Sequence of chain 13.A:
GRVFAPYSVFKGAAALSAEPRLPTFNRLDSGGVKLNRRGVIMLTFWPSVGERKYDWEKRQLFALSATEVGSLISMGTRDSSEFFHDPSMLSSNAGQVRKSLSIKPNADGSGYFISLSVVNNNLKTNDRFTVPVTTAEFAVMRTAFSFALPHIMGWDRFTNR

Sequence of chain 2.A:
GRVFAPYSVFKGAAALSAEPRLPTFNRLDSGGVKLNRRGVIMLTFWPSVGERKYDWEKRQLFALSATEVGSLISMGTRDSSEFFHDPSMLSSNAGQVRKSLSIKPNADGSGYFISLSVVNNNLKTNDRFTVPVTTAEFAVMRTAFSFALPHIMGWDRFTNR

A small-molecule ligand and the protein it binds are described below.
Small molecule (SMILES): Cc1cn([C@H]2C[C@H](O[P](=O)(O)OC[C@H]3O[C@@H](n4cc(C)c(=O)[nH]c4=O)C[C@@H]3O[P](=O)(O)OC[C@H]3O[C@@H](n4cc(C)c(=O)[nH]c4=O)C[C@@H]3O)[C@@H](CO[P](=O)(O)O[C@H]3C[C@H](n4cc(C)c(=O)[nH]c4=O)O[C@@H]3CO[P](=O)(O)O[C@H]3C[C@H](n4cc(C)c(=O)[nH]c4=O)O[C@@H]3CO[P](=O)(O)O[C@H]3C[C@H](n4cc(C)c(=O)[nH]c4=O)O[C@@H]3CO[P](=O)(O)O[C@H]3C[C@H](n4cc(C)c(=O)[nH]c4=O)O[C@@H]3CO[P](=O)(O)O[C@H]3C[C@H](n4cc(C)c(=O)[nH]c4=O)O[C@@H]3CO[P](=O)(O)O[C@H]3C[C@H](n4cc(C)c(=O)[nH]c4=O)O[C@@H]3COP(=O)=O)O2)c(=O)[nH]c1=O

Sequence of chain 22.A:
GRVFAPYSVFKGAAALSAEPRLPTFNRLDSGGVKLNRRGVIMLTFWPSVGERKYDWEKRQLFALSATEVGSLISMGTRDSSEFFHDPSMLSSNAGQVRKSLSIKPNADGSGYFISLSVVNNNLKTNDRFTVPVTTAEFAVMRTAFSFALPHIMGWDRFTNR

Binding-site contacts:
Ligand atom O4' contacts residue ASP94 of chain 22.A at 3.4 Å (salt-bridge).
Ligand atom O4 contacts residue SER16 of chain 2.A at 2.9 Å (h-bond).
Ligand atom O2 contacts residue MET97 of chain 22.A at 2.9 Å.
Ligand atom C4 contacts residue PHE92 of chain 22.A at 3.3 Å (hydrophobic).
Ligand atom O2 contacts residue PHE12 of chain 2.A at 3.1 Å.
Ligand atom O2 contacts residue ASP94 of chain 22.A at 3.0 Å (salt-bridge).
Ligand atom N3 contacts residue PHE12 of chain 2.A at 3.1 Å.
Ligand atom OP2 contacts residue LYS107 of chain 22.A at 2.8 Å (salt-bridge).
Ligand atom O4' contacts residue HIS93 of chain 22.A at 3.4 Å.
Ligand atom C7 contacts residue LYS42 of chain 22.A at 3.0 Å.
Ligand atom C5 contacts residue HIS93 of chain 22.A at 3.4 Å.
Ligand atom O2 contacts residue TYR62 of chain 2.A at 3.4 Å.
Ligand atom O4' contacts residue TRP64 of chain 2.A at 2.7 Å (h-bond).
Ligand atom O4' contacts residue MET50 of chain 22.A at 3.3 Å.
Ligand atom O4 contacts residue PHE92 of chain 22.A at 3.5 Å (h-bond).
Ligand atom C5' contacts residue TYR62 of chain 2.A at 3.4 Å (hydrophobic).
Ligand atom C6 contacts residue HIS93 of chain 22.A at 3.5 Å.
Ligand atom N3 contacts residue PHE92 of chain 22.A at 3.0 Å (h-bond).
Ligand atom O4 contacts residue PHE12 of chain 2.A at 3.5 Å.
Ligand atom N1 contacts residue MET97 of chain 22.A at 3.5 Å (h-bond).
Ligand atom OP1 contacts residue LYS61 of chain 2.A at 2.9 Å.
Ligand atom C1' contacts residue ASP94 of chain 22.A at 3.4 Å.
Ligand atom OP1 contacts residue LYS107 of chain 22.A at 2.8 Å (salt-bridge).
Ligand atom C4 contacts residue ARG45 of chain 22.A at 3.3 Å.
Ligand atom OP1 contacts residue ALA71 of chain 22.A at 3.0 Å (h-bond).
Ligand atom C6 contacts residue TRP64 of chain 2.A at 3.3 Å (hydrophobic).
Ligand atom C4 contacts residue PHE12 of chain 2.A at 3.5 Å (hydrophobic).
Ligand atom O4 contacts residue ARG45 of chain 22.A at 3.2 Å (salt-bridge).
Ligand atom N3 contacts residue ARG45 of chain 22.A at 2.6 Å (salt-bridge).
Ligand atom OP1 contacts residue TYR62 of chain 2.A at 3.1 Å (h-bond).
Ligand atom OP1 contacts residue HIS93 of chain 22.A at 2.7 Å (h-bond).
Ligand atom O2 contacts residue TRP64 of chain 2.A at 3.4 Å.
Ligand atom N3 contacts residue PHE18 of chain 2.A at 3.4 Å.
Ligand atom C2 contacts residue MET97 of chain 22.A at 3.4 Å (hydrophobic).
Ligand atom O2 contacts residue ARG60 of chain 2.A at 2.9 Å.
Ligand atom C4 contacts residue PHE18 of chain 2.A at 3.4 Å (hydrophobic).
Ligand atom O4 contacts residue LYS42 of chain 22.A at 3.5 Å.
Ligand atom C7 contacts residue HIS93 of chain 22.A at 3.4 Å.
Ligand atom C7 contacts residue GLU76 of chain 22.A at 3.5 Å.
Ligand atom C2 contacts residue PHE12 of chain 2.A at 3.1 Å (hydrophobic).